Sequence of chain 1.G:
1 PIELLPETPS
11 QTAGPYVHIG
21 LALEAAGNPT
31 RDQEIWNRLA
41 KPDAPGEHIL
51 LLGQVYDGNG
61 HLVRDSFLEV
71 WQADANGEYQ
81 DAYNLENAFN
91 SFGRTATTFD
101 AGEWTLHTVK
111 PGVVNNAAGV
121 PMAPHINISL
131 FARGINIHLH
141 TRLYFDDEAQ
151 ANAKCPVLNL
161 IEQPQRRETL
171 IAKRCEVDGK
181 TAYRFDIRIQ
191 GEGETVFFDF

Sequence of chain 1.H:
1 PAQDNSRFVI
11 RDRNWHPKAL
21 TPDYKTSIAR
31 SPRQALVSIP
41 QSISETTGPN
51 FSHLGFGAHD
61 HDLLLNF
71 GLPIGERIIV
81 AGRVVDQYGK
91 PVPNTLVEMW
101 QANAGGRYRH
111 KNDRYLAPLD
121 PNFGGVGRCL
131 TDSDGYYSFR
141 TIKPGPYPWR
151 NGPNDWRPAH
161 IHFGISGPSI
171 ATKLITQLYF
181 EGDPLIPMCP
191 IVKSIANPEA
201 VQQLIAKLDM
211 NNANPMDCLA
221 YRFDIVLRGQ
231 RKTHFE

This protein binds this small molecule.
Small molecule (SMILES): O=C(O)c1cc[n+]([O-])c(O)c1

Binding-site contacts:
Ligand atom O1 contacts residue TYR24 of chain 1.H at 2.4 Å (h-bond).
Ligand atom O4 contacts residue TYR108 of chain 1.H at 3.6 Å (h-bond).
Ligand atom C7 contacts residue TYR24 of chain 1.H at 3.6 Å (hydrophobic).
Ligand atom C7 contacts residue TRP149 of chain 1.H at 3.8 Å (hydrophobic).
Ligand atom C2 contacts residue PRO15 of chain 1.G at 4.0 Å (hydrophobic).
Ligand atom O3 contacts residue ARG157 of chain 1.H at 3.0 Å (salt-bridge).
Ligand atom O4 contacts residue TYR147 of chain 1.H at 3.5 Å.
Ligand atom C2 contacts residue ARG157 of chain 1.H at 3.6 Å.
Ligand atom O3 contacts residue HIS162 of chain 1.H at 3.1 Å (h-bond).
Ligand atom N1 contacts residue TYR147 of chain 1.H at 4.0 Å.
Ligand atom C5 contacts residue TRP149 of chain 1.H at 3.8 Å (hydrophobic).
Ligand atom O2 contacts residue PRO15 of chain 1.G at 3.9 Å.
Ligand atom O4 contacts residue HIS160 of chain 1.H at 3.3 Å.
Ligand atom C4 contacts residue PRO15 of chain 1.G at 3.1 Å (hydrophobic).
Ligand atom O1 contacts residue PRO15 of chain 1.G at 3.8 Å.
Ligand atom C6 contacts residue TYR147 of chain 1.H at 3.6 Å (hydrophobic).
Ligand atom C5 contacts residue PRO15 of chain 1.G at 3.6 Å (hydrophobic).
Ligand atom O4 contacts residue ARG157 of chain 1.H at 3.5 Å.
Ligand atom O3 contacts residue GLN177 of chain 1.H at 4.0 Å.
Ligand atom C6 contacts residue CYN1 of chain 1.V at 4.0 Å.
Ligand atom C2 contacts residue FE1 of chain 1.W at 3.0 Å.
Ligand atom O3 contacts residue CYN1 of chain 1.V at 3.2 Å.
Ligand atom O1 contacts residue ILE191 of chain 1.H at 3.7 Å.
Ligand atom O4 contacts residue CYN1 of chain 1.V at 3.5 Å.
Ligand atom C3 contacts residue PRO15 of chain 1.G at 3.4 Å (hydrophobic).
Ligand atom O2 contacts residue TRP149 of chain 1.H at 3.4 Å.
Ligand atom C3 contacts residue ILE191 of chain 1.H at 3.8 Å (hydrophobic).
Ligand atom O3 contacts residue FE1 of chain 1.W at 2.3 Å.
Ligand atom O2 contacts residue ARG133 of chain 1.G at 3.9 Å.
Ligand atom N1 contacts residue ARG157 of chain 1.H at 3.6 Å.
Ligand atom N1 contacts residue FE1 of chain 1.W at 3.1 Å.
Ligand atom C3 contacts residue GLY14 of chain 1.G at 4.0 Å.
Ligand atom O1 contacts residue ARG133 of chain 1.G at 4.0 Å.
Ligand atom C3 contacts residue CYN1 of chain 1.V at 3.8 Å.
Ligand atom C6 contacts residue ARG157 of chain 1.H at 4.0 Å.
Ligand atom C2 contacts residue CYN1 of chain 1.V at 3.3 Å.
Ligand atom C7 contacts residue PRO15 of chain 1.G at 3.4 Å (hydrophobic).
Ligand atom O3 contacts residue HIS160 of chain 1.H at 3.1 Å (h-bond).
Ligand atom N1 contacts residue CYN1 of chain 1.V at 3.5 Å (h-bond).
Ligand atom O4 contacts residue FE1 of chain 1.W at 2.4 Å.